Binding-site contacts:
Ligand atom C contacts residue SER139 of chain 1.A at 3.1 Å.
Ligand atom CA contacts residue PRO86 of chain 1.A at 4.2 Å (hydrophobic).
Ligand atom CD contacts residue THR140 of chain 1.A at 3.4 Å.
Ligand atom CB contacts residue SER139 of chain 1.A at 3.5 Å.
Ligand atom N contacts residue PRO86 of chain 1.A at 3.2 Å (h-bond).
Ligand atom C contacts residue THR88 of chain 1.A at 3.5 Å.
Ligand atom OXT contacts residue TYR58 of chain 1.A at 3.4 Å.
Ligand atom CD contacts residue GLU190 of chain 1.A at 4.1 Å.
Ligand atom O contacts residue TYR58 of chain 1.A at 4.0 Å.
Ligand atom O contacts residue SER139 of chain 1.A at 2.8 Å (h-bond).
Ligand atom C contacts residue PRO86 of chain 1.A at 4.0 Å (hydrophobic).
Ligand atom CB contacts residue GLY138 of chain 1.A at 3.4 Å.
Ligand atom OE2 contacts residue THR140 of chain 1.A at 2.8 Å (h-bond).
Ligand atom N contacts residue TYR58 of chain 1.A at 3.9 Å.
Ligand atom OE1 contacts residue GLU190 of chain 1.A at 3.7 Å.
Ligand atom CG contacts residue LEU135 of chain 1.A at 3.4 Å (hydrophobic).
Ligand atom C contacts residue ARG93 of chain 1.A at 3.3 Å.
Ligand atom CA contacts residue GLU190 of chain 1.A at 3.4 Å.
Ligand atom OE1 contacts residue THR140 of chain 1.A at 2.9 Å (h-bond).
Ligand atom C contacts residue TYR58 of chain 1.A at 3.9 Å (hydrophobic).
Ligand atom O contacts residue THR88 of chain 1.A at 4.2 Å.
Ligand atom O contacts residue GLY138 of chain 1.A at 3.8 Å.
Ligand atom N contacts residue GLU190 of chain 1.A at 2.9 Å (salt-bridge).
Ligand atom OXT contacts residue ARG93 of chain 1.A at 3.1 Å (salt-bridge).
Ligand atom CG contacts residue GLU190 of chain 1.A at 4.1 Å.
Ligand atom OE2 contacts residue SER139 of chain 1.A at 3.2 Å (h-bond).
Ligand atom CA contacts residue THR88 of chain 1.A at 3.6 Å.
Ligand atom N contacts residue TYR217 of chain 1.A at 4.2 Å.
Ligand atom OE2 contacts residue GLY138 of chain 1.A at 3.5 Å.
Ligand atom N contacts residue THR88 of chain 1.A at 3.8 Å.
Ligand atom CA contacts residue SER139 of chain 1.A at 3.5 Å.
Ligand atom OXT contacts residue LEU87 of chain 1.A at 3.4 Å.
Ligand atom CB contacts residue TYR58 of chain 1.A at 4.1 Å (hydrophobic).
Ligand atom OXT contacts residue THR88 of chain 1.A at 2.9 Å (h-bond).
Ligand atom OXT contacts residue SER139 of chain 1.A at 3.9 Å.
Ligand atom O contacts residue ARG93 of chain 1.A at 2.5 Å (salt-bridge).
Ligand atom CB contacts residue LEU135 of chain 1.A at 4.2 Å (hydrophobic).
Ligand atom CD contacts residue SER139 of chain 1.A at 4.1 Å.
Ligand atom CD contacts residue LEU135 of chain 1.A at 4.2 Å (hydrophobic).
Ligand atom OXT contacts residue PRO86 of chain 1.A at 3.1 Å (h-bond).

Sequence of chain 1.A:
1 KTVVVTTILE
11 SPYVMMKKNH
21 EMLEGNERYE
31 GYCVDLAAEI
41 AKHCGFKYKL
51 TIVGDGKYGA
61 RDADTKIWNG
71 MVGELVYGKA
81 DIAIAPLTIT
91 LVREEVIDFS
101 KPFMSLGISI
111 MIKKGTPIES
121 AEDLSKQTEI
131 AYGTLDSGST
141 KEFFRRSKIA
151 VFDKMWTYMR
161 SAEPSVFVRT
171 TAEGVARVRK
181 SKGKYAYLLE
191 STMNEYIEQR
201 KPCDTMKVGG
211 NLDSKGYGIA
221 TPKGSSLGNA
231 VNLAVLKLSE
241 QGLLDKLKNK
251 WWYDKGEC

The small molecule below binds the protein below.
Small molecule (SMILES): N[C@@H](CCC(=O)O)C(=O)O